Binding-site contacts:
Ligand atom CB contacts residue CYS102 of chain 1.B at 3.0 Å (hydrophobic).
Ligand atom SE contacts residue CYS102 of chain 1.B at 2.2 Å.
Ligand atom CA contacts residue CYS102 of chain 1.B at 4.5 Å (hydrophobic).
Ligand atom CB contacts residue GLU28 of chain 1.B at 4.5 Å.
Ligand atom SE contacts residue THR99 of chain 1.B at 4.3 Å.
Ligand atom SE contacts residue GLU28 of chain 1.B at 3.9 Å.

This small molecule binds to this protein.
Small molecule (SMILES): N[C@@H](C[SeH])C(=O)O

Sequence of chain 1.B:
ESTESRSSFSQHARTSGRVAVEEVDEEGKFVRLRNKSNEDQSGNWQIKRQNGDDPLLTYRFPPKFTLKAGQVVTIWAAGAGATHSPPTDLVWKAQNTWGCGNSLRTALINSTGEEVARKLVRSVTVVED